Binding-site contacts:
Ligand atom C13 contacts residue TYR176 of chain 1.F at 3.5 Å (hydrophobic).
Ligand atom C20 contacts residue ALA112 of chain 1.F at 3.9 Å (hydrophobic).
Ligand atom C20 contacts residue PHE113 of chain 1.F at 3.8 Å (hydrophobic).
Ligand atom N9 contacts residue NAD1 of chain 1.EA at 4.0 Å.
Ligand atom C3 contacts residue NAD1 of chain 1.EA at 3.5 Å.
Ligand atom C19 contacts residue PHE113 of chain 1.F at 4.0 Å (hydrophobic).
Ligand atom C4 contacts residue ALA216 of chain 1.F at 3.5 Å (hydrophobic).
Ligand atom C12 contacts residue TYR176 of chain 1.F at 3.7 Å (hydrophobic).
Ligand atom C20 contacts residue ALA114 of chain 1.F at 4.0 Å (hydrophobic).
Ligand atom C17 contacts residue LEU119 of chain 1.F at 4.0 Å (hydrophobic).
Ligand atom C8 contacts residue TYR176 of chain 1.F at 3.5 Å (hydrophobic).
Ligand atom C14 contacts residue TYR176 of chain 1.F at 3.7 Å (hydrophobic).
Ligand atom O21 contacts residue TYR176 of chain 1.F at 3.9 Å.
Ligand atom C19 contacts residue ALA114 of chain 1.F at 3.6 Å (hydrophobic).
Ligand atom N9 contacts residue TYR176 of chain 1.F at 3.7 Å.
Ligand atom N7 contacts residue TYR176 of chain 1.F at 2.9 Å (h-bond).
Ligand atom C23 contacts residue ILE220 of chain 1.F at 3.8 Å (hydrophobic).
Ligand atom C22 contacts residue MET226 of chain 1.F at 3.9 Å (hydrophobic).
Ligand atom C10 contacts residue PHE223 of chain 1.F at 3.7 Å (hydrophobic).
Ligand atom C5 contacts residue TYR176 of chain 1.F at 3.7 Å (hydrophobic).
Ligand atom C10 contacts residue NAD1 of chain 1.EA at 3.5 Å.
Ligand atom C6 contacts residue TYR176 of chain 1.F at 3.6 Å (hydrophobic).
Ligand atom C2 contacts residue ALA216 of chain 1.F at 3.8 Å (hydrophobic).
Ligand atom C6 contacts residue NAD1 of chain 1.EA at 3.4 Å.
Ligand atom C22 contacts residue MET173 of chain 1.F at 3.9 Å (hydrophobic).
Ligand atom C12 contacts residue ILE220 of chain 1.F at 4.0 Å (hydrophobic).
Ligand atom C15 contacts residue TYR166 of chain 1.F at 3.5 Å (hydrophobic).
Ligand atom O21 contacts residue MET226 of chain 1.F at 3.6 Å (h-bond).
Ligand atom C14 contacts residue MET226 of chain 1.F at 3.8 Å (hydrophobic).
Ligand atom N7 contacts residue NAD1 of chain 1.EA at 2.8 Å (h-bond).
Ligand atom C16 contacts residue PHE223 of chain 1.F at 3.9 Å (hydrophobic).
Ligand atom C16 contacts residue TYR166 of chain 1.F at 3.8 Å (hydrophobic).
Ligand atom C23 contacts residue SER175 of chain 1.F at 3.8 Å.
Ligand atom C23 contacts residue TYR176 of chain 1.F at 3.9 Å (hydrophobic).
Ligand atom O21 contacts residue PRO174 of chain 1.F at 3.4 Å (h-bond).
Ligand atom C8 contacts residue NAD1 of chain 1.EA at 3.5 Å.
Ligand atom C11 contacts residue PHE223 of chain 1.F at 3.7 Å (hydrophobic).
Ligand atom C3 contacts residue ALA112 of chain 1.F at 3.9 Å (hydrophobic).
Ligand atom C22 contacts residue PRO174 of chain 1.F at 3.4 Å (hydrophobic).
Ligand atom C17 contacts residue ALA216 of chain 1.F at 3.4 Å (hydrophobic).

Sequence of chain 1.F:
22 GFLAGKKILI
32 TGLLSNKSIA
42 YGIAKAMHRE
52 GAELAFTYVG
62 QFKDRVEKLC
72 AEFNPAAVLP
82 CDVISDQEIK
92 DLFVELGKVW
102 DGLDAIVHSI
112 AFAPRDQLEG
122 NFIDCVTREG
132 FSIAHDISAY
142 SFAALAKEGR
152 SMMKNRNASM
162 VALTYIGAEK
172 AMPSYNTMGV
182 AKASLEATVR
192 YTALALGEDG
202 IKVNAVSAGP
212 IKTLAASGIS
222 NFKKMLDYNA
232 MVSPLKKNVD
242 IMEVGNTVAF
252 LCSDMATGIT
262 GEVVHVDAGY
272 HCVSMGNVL

The small molecule below binds the protein below.
Small molecule (SMILES): COc1ccc(Cn2cnc3cc4c(cc32)CCCC4)cc1C